A small-molecule ligand and the protein it binds are described below.
Small molecule (SMILES): CC(=O)N[C@H]1[C@H](O[C@H]2[C@H](O)[C@@H](NC(C)=O)CO[C@@H]2CO)O[C@H](CO)[C@@H](O)[C@@H]1O

Sequence of chain 1.B:
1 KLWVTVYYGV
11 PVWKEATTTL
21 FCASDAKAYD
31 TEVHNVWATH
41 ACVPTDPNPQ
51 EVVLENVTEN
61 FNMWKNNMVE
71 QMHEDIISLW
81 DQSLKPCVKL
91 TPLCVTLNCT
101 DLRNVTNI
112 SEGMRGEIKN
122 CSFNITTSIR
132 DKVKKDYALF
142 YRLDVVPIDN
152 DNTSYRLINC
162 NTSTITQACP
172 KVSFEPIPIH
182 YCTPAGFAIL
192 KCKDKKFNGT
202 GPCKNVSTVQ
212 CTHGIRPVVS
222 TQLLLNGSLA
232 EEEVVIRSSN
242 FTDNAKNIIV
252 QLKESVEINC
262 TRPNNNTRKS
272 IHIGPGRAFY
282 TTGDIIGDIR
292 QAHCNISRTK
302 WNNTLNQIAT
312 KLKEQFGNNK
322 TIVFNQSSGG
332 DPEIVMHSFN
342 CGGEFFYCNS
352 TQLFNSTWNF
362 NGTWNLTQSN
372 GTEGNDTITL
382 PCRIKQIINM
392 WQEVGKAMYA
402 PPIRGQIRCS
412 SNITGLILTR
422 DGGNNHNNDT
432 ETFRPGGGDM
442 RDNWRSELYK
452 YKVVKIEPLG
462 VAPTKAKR

Binding-site contacts:
Ligand atom C8 contacts residue ASN162 of chain 1.B at 4.0 Å.
Ligand atom O5 contacts residue ASN162 of chain 1.B at 2.4 Å (h-bond).
Ligand atom C5 contacts residue ASN162 of chain 1.B at 3.6 Å.
Ligand atom C2 contacts residue ASN162 of chain 1.B at 2.7 Å.
Ligand atom N2 contacts residue ASN162 of chain 1.B at 3.1 Å (h-bond).
Ligand atom O7 contacts residue ASN162 of chain 1.B at 4.1 Å.
Ligand atom C6 contacts residue ILE149 of chain 1.B at 4.0 Å (hydrophobic).
Ligand atom C1 contacts residue ASN162 of chain 1.B at 1.5 Å.
Ligand atom O6 contacts residue ILE149 of chain 1.B at 4.0 Å.
Ligand atom C3 contacts residue ASN162 of chain 1.B at 3.9 Å.
Ligand atom C7 contacts residue ASN162 of chain 1.B at 3.6 Å.
Ligand atom C4 contacts residue ASN162 of chain 1.B at 4.3 Å.